This small molecule binds to this protein.
Small molecule (SMILES): C[C@H](O)[C@H](N)[C@@H]1O[C@](O)(C(=O)O)C[C@H](O)[C@@H]1N

Sequence of chain 1.M:
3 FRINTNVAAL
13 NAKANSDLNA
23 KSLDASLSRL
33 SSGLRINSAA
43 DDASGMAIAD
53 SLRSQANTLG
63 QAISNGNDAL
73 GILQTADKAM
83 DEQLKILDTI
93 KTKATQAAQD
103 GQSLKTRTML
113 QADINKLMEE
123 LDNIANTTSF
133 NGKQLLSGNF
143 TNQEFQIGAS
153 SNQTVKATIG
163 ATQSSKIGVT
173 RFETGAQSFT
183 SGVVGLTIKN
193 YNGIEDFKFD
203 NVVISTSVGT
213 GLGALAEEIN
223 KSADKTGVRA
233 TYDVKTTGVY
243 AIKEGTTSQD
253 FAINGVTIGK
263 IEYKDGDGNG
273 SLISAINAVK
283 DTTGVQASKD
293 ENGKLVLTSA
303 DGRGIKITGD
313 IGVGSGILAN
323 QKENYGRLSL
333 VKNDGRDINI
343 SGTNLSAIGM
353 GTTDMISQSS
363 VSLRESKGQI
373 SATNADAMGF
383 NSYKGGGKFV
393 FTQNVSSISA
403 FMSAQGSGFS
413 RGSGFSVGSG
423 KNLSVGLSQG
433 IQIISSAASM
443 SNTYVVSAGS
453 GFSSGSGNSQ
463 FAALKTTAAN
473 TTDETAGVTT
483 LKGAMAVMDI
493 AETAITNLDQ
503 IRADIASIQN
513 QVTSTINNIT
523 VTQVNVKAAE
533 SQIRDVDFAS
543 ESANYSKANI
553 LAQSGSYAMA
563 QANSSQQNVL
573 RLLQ

Binding-site contacts:
Ligand atom C3 contacts residue ASN444 of chain 1.M at 4.3 Å.
Ligand atom C6 contacts residue ASN444 of chain 1.M at 4.0 Å.
Ligand atom C4 contacts residue ASN444 of chain 1.M at 3.9 Å.
Ligand atom C5 contacts residue SER443 of chain 1.M at 4.0 Å.
Ligand atom C2 contacts residue SER443 of chain 1.M at 1.4 Å.
Ligand atom C5 contacts residue ASN444 of chain 1.M at 4.4 Å.
Ligand atom O1B contacts residue SER443 of chain 1.M at 2.5 Å (h-bond).
Ligand atom C6 contacts residue SER443 of chain 1.M at 3.1 Å.
Ligand atom O6 contacts residue SER443 of chain 1.M at 2.1 Å (h-bond).
Ligand atom O6 contacts residue ASN444 of chain 1.M at 4.4 Å.
Ligand atom C1 contacts residue SER443 of chain 1.M at 1.8 Å.
Ligand atom O1A contacts residue SER443 of chain 1.M at 2.4 Å (h-bond).
Ligand atom C8 contacts residue SER443 of chain 1.M at 4.3 Å.
Ligand atom C2 contacts residue ASN444 of chain 1.M at 4.0 Å.
Ligand atom O1A contacts residue MET442 of chain 1.M at 3.4 Å (h-bond).
Ligand atom C7 contacts residue SER443 of chain 1.M at 4.3 Å.
Ligand atom O1A contacts residue SER441 of chain 1.M at 3.4 Å.
Ligand atom C1 contacts residue MET442 of chain 1.M at 4.4 Å (hydrophobic).
Ligand atom C4 contacts residue SER443 of chain 1.M at 3.8 Å.
Ligand atom C3 contacts residue SER443 of chain 1.M at 2.9 Å.
Ligand atom O8 contacts residue SER443 of chain 1.M at 3.2 Å (h-bond).